Binding-site contacts:
Ligand atom O2 contacts residue GLY15 of chain 2.B at 4.4 Å.
Ligand atom C4 contacts residue ASP133 of chain 2.B at 3.6 Å.
Ligand atom C4 contacts residue GLY15 of chain 2.B at 3.6 Å.
Ligand atom O6 contacts residue ASP133 of chain 2.B at 2.8 Å (salt-bridge).
Ligand atom C7 contacts residue LYS130 of chain 2.B at 4.0 Å.
Ligand atom O6 contacts residue VAL88 of chain 2.B at 4.4 Å.
Ligand atom O2 contacts residue GLY15 of chain 2.B at 4.3 Å.
Ligand atom C4 contacts residue LYS130 of chain 2.B at 4.5 Å.
Ligand atom O2 contacts residue GLY129 of chain 2.B at 3.5 Å.
Ligand atom C3 contacts residue GLY15 of chain 2.B at 4.0 Å.
Ligand atom C6 contacts residue ASP133 of chain 2.B at 3.7 Å.
Ligand atom O4 contacts residue GLY15 of chain 2.B at 3.1 Å (h-bond).
Ligand atom C6 contacts residue PHE131 of chain 2.B at 3.8 Å (hydrophobic).
Ligand atom C6 contacts residue LYS130 of chain 2.B at 4.0 Å.
Ligand atom C1 contacts residue LYS130 of chain 2.B at 3.7 Å.
Ligand atom C1 contacts residue GLY15 of chain 2.B at 3.7 Å.
Ligand atom O3 contacts residue GLY15 of chain 2.B at 3.1 Å (h-bond).
Ligand atom O2 contacts residue LYS130 of chain 2.B at 3.6 Å (salt-bridge).
Ligand atom C2 contacts residue GLY15 of chain 2.B at 3.8 Å.
Ligand atom O4 contacts residue ASP133 of chain 2.B at 2.7 Å (salt-bridge).
Ligand atom C5 contacts residue ASP133 of chain 2.B at 4.2 Å.
Ligand atom O5 contacts residue GLY14 of chain 2.B at 3.9 Å.
Ligand atom O5 contacts residue GLY15 of chain 2.B at 3.7 Å.
Ligand atom O5 contacts residue LYS130 of chain 2.B at 3.1 Å.
Ligand atom C6 contacts residue ALA86 of chain 2.B at 4.2 Å (hydrophobic).
Ligand atom C2 contacts residue LYS130 of chain 2.B at 4.4 Å.
Ligand atom C6 contacts residue VAL88 of chain 2.B at 4.0 Å (hydrophobic).
Ligand atom O5 contacts residue PHE131 of chain 2.B at 4.4 Å.
Ligand atom O6 contacts residue PHE131 of chain 2.B at 2.9 Å (h-bond).
Ligand atom O5 contacts residue GLY129 of chain 2.B at 4.3 Å.
Ligand atom O6 contacts residue LYS130 of chain 2.B at 3.1 Å (salt-bridge).
Ligand atom O6 contacts residue GLY129 of chain 2.B at 3.7 Å.
Ligand atom O4 contacts residue GLY14 of chain 2.B at 3.7 Å.
Ligand atom O3 contacts residue GLY14 of chain 2.B at 4.3 Å.
Ligand atom C5 contacts residue LYS130 of chain 2.B at 4.1 Å.

A protein and the small-molecule ligand that binds it are described below.
Small molecule (SMILES): CO[C@H]1O[C@H](CO)[C@@H](O)[C@H](O[C@@H]2OC[C@@H](O)[C@H](O)[C@H]2O)[C@@H]1O

Sequence of chain 2.B:
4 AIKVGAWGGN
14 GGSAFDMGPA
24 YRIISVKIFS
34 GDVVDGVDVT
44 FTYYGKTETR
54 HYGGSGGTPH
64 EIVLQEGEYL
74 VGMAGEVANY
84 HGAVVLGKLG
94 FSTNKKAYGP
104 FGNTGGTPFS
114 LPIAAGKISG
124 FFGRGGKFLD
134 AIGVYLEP